Sequence of chain 1.A:
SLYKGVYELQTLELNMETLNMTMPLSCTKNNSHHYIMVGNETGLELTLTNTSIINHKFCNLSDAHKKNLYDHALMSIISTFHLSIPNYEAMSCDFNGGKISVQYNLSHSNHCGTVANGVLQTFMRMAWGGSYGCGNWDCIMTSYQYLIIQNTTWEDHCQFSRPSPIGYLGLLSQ

The small molecule below binds the protein below.
Small molecule (SMILES): CC(=O)N[C@H]1[C@H](O[C@H]2[C@H](O)[C@@H](NC(C)=O)CO[C@@H]2CO)O[C@H](CO)[C@@H](O[C@@H]2O[C@H](CO)[C@@H](O)[C@H](O)[C@@H]2O)[C@@H]1O

Binding-site contacts:
Ligand atom C1 contacts residue GLU76 of chain 1.A at 3.7 Å.
Ligand atom C8 contacts residue TRP227 of chain 1.A at 3.5 Å (hydrophobic).
Ligand atom C8 contacts residue ASN79 of chain 1.A at 4.2 Å.
Ligand atom N2 contacts residue ASN99 of chain 1.A at 4.2 Å.
Ligand atom O4 contacts residue TRP283 of chain 1.B at 3.8 Å.
Ligand atom O7 contacts residue GLU76 of chain 1.A at 4.0 Å.
Ligand atom O6 contacts residue THR77 of chain 1.A at 3.0 Å (h-bond).
Ligand atom C1 contacts residue THR77 of chain 1.A at 4.3 Å.
Ligand atom C1 contacts residue ASN79 of chain 1.A at 1.5 Å.
Ligand atom C1 contacts residue MET80 of chain 1.A at 4.0 Å (hydrophobic).
Ligand atom N2 contacts residue ASN79 of chain 1.A at 2.9 Å (h-bond).
Ligand atom C7 contacts residue ASN79 of chain 1.A at 3.5 Å.
Ligand atom C8 contacts residue GLY98 of chain 1.A at 4.1 Å.
Ligand atom C2 contacts residue GLU76 of chain 1.A at 4.1 Å.
Ligand atom O5 contacts residue ASN79 of chain 1.A at 2.4 Å (h-bond).
Ligand atom O5 contacts residue MET80 of chain 1.A at 4.1 Å.
Ligand atom O7 contacts residue ASN79 of chain 1.A at 3.8 Å.
Ligand atom C8 contacts residue MET80 of chain 1.A at 3.7 Å (hydrophobic).
Ligand atom C6 contacts residue TRP283 of chain 1.B at 3.6 Å (hydrophobic).
Ligand atom C7 contacts residue ASN99 of chain 1.A at 4.3 Å.
Ligand atom O5 contacts residue GLU76 of chain 1.A at 3.9 Å.
Ligand atom C5 contacts residue THR77 of chain 1.A at 4.3 Å.
Ligand atom O2 contacts residue TRP283 of chain 1.B at 4.3 Å.
Ligand atom C3 contacts residue ASN79 of chain 1.A at 3.9 Å.
Ligand atom C8 contacts residue ILE323 of chain 1.B at 4.1 Å (hydrophobic).
Ligand atom C8 contacts residue ASN99 of chain 1.A at 3.5 Å.
Ligand atom O6 contacts residue ILE323 of chain 1.B at 3.7 Å.
Ligand atom O5 contacts residue THR77 of chain 1.A at 3.4 Å (h-bond).
Ligand atom C6 contacts residue THR77 of chain 1.A at 3.8 Å.
Ligand atom O6 contacts residue ASN319 of chain 1.B at 4.3 Å.
Ligand atom C5 contacts residue TRP283 of chain 1.B at 4.2 Å (hydrophobic).
Ligand atom C4 contacts residue ASN79 of chain 1.A at 4.4 Å.
Ligand atom C2 contacts residue TRP283 of chain 1.B at 4.1 Å (hydrophobic).
Ligand atom C6 contacts residue MET80 of chain 1.A at 4.3 Å (hydrophobic).
Ligand atom O6 contacts residue MET80 of chain 1.A at 3.7 Å.
Ligand atom C7 contacts residue MET80 of chain 1.A at 4.4 Å (hydrophobic).
Ligand atom C2 contacts residue ASN79 of chain 1.A at 2.6 Å.
Ligand atom C5 contacts residue ASN79 of chain 1.A at 3.8 Å.
Ligand atom C5 contacts residue MET80 of chain 1.A at 3.9 Å (hydrophobic).

Sequence of chain 1.B:
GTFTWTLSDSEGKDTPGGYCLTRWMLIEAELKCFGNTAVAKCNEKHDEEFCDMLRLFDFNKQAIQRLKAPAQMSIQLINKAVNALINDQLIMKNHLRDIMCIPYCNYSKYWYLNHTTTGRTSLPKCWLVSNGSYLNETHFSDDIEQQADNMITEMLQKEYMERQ